Binding-site contacts:
Ligand atom C9 contacts residue TYR103 of chain 3.C at 3.6 Å (hydrophobic).
Ligand atom C9 contacts residue TYR107 of chain 3.C at 3.8 Å (hydrophobic).
Ligand atom C30 contacts residue PHE162 of chain 3.A at 3.4 Å (hydrophobic).
Ligand atom C25 contacts residue TYR103 of chain 3.C at 3.3 Å (hydrophobic).
Ligand atom C8 contacts residue TYR107 of chain 3.C at 2.9 Å (hydrophobic).
Ligand atom C29 contacts residue TYR93 of chain 3.C at 3.7 Å (hydrophobic).
Ligand atom C4 contacts residue ASN97 of chain 3.A at 3.6 Å.
Ligand atom C8 contacts residue PHE162 of chain 3.A at 3.6 Å (hydrophobic).
Ligand atom C10 contacts residue TRP61 of chain 3.C at 3.7 Å (hydrophobic).
Ligand atom C16 contacts residue THR89 of chain 3.C at 3.3 Å.
Ligand atom C5 contacts residue PHE162 of chain 3.A at 3.7 Å (hydrophobic).
Ligand atom C30 contacts residue GLU120 of chain 3.C at 3.0 Å.
Ligand atom C19 contacts residue GLU58 of chain 3.C at 3.8 Å.
Ligand atom C7 contacts residue TYR107 of chain 3.C at 3.5 Å (hydrophobic).
Ligand atom N4 contacts residue ASN97 of chain 3.A at 3.1 Å (h-bond).
Ligand atom C26 contacts residue TYR103 of chain 3.C at 3.2 Å (hydrophobic).
Ligand atom C15 contacts residue THR89 of chain 3.C at 2.9 Å.
Ligand atom C7 contacts residue PHE162 of chain 3.A at 3.5 Å (hydrophobic).
Ligand atom C12 contacts residue TYR93 of chain 3.C at 3.6 Å (hydrophobic).
Ligand atom N4 contacts residue THR161 of chain 3.A at 3.2 Å (h-bond).
Ligand atom C1 contacts residue TYR103 of chain 3.C at 3.6 Å (hydrophobic).
Ligand atom C27 contacts residue TYR103 of chain 3.C at 3.2 Å (hydrophobic).
Ligand atom C5 contacts residue TYR103 of chain 3.C at 3.7 Å (hydrophobic).
Ligand atom C19 contacts residue TYR93 of chain 3.C at 3.6 Å (hydrophobic).
Ligand atom C21 contacts residue GLU58 of chain 3.C at 3.5 Å.
Ligand atom C13 contacts residue TYR93 of chain 3.C at 3.4 Å (hydrophobic).
Ligand atom C22 contacts residue GLU58 of chain 3.C at 3.5 Å.
Ligand atom N2 contacts residue TRP61 of chain 3.C at 3.7 Å.
Ligand atom C2 contacts residue ILE100 of chain 3.C at 3.7 Å (hydrophobic).
Ligand atom C28 contacts residue TYR103 of chain 3.C at 3.0 Å (hydrophobic).
Ligand atom N4 contacts residue TYR107 of chain 3.C at 3.3 Å (h-bond).
Ligand atom C14 contacts residue TYR93 of chain 3.C at 3.7 Å (hydrophobic).
Ligand atom C23 contacts residue GLU58 of chain 3.C at 3.6 Å.
Ligand atom C8 contacts residue THR161 of chain 3.A at 3.8 Å.
Ligand atom C19 contacts residue GLN57 of chain 3.C at 3.0 Å.
Ligand atom C9 contacts residue PHE162 of chain 3.A at 3.8 Å (hydrophobic).
Ligand atom C6 contacts residue PHE162 of chain 3.A at 3.5 Å (hydrophobic).
Ligand atom N3 contacts residue THR89 of chain 3.C at 3.5 Å.
Ligand atom C29 contacts residue GLN57 of chain 3.C at 3.1 Å.
Ligand atom N1 contacts residue TYR103 of chain 3.C at 3.4 Å.

Sequence of chain 3.C:
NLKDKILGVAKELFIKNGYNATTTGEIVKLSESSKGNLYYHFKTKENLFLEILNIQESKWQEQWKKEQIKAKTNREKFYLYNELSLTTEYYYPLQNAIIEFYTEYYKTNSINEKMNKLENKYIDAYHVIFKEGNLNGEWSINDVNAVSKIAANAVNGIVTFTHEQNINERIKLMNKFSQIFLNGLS

A small-molecule ligand and the protein it binds are described below.
Small molecule (SMILES): Cc1cc(N)c2ccccc2[n+]1CCCCCCCCCC[n+]1c(C)cc(N)c2ccccc21

Sequence of chain 3.A:
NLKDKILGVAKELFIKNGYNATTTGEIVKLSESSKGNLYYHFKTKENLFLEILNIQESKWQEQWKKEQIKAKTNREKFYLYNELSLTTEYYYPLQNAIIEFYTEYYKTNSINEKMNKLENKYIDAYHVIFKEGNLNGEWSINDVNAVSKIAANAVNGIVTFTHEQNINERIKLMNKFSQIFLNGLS